Sequence of chain 1.B:
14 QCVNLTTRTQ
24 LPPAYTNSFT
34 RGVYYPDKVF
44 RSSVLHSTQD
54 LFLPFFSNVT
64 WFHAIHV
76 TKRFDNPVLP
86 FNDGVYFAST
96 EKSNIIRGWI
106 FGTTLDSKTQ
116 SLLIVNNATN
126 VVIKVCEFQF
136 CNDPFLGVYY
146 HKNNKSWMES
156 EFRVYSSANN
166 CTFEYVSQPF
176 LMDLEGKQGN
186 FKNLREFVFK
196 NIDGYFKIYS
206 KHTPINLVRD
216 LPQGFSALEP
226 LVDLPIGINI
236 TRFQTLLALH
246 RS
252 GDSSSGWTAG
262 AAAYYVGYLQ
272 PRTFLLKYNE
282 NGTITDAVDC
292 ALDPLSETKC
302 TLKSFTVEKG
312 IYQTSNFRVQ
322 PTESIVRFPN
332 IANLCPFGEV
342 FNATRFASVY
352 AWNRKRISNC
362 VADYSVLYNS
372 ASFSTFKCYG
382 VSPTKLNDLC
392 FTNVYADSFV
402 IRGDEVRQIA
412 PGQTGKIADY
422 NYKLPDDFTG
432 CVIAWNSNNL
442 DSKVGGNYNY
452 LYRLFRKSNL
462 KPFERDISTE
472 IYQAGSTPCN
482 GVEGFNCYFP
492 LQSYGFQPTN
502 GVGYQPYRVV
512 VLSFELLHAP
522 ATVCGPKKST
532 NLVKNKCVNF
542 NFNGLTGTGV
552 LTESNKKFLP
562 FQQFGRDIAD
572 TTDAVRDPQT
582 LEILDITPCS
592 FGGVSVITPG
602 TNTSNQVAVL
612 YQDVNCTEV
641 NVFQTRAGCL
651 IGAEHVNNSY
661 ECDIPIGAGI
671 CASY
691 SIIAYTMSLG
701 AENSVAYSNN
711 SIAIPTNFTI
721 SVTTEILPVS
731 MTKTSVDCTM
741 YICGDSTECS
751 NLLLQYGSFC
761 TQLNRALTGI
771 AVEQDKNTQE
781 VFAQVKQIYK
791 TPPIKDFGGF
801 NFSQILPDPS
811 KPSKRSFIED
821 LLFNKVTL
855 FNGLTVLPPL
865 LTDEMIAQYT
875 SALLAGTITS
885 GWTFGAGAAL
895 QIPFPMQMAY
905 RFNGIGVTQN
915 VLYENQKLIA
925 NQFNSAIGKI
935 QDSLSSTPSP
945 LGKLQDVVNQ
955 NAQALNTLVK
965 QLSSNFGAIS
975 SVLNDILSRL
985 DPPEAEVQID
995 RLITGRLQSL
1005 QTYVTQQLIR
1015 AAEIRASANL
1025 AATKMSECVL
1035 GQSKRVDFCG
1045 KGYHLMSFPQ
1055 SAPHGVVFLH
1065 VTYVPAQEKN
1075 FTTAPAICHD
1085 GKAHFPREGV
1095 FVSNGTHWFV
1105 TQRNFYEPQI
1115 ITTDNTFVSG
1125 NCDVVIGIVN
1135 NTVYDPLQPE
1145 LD

Binding-site contacts:
Ligand atom C4 contacts residue ASN122 of chain 1.B at 4.2 Å.
Ligand atom O5 contacts residue ASN125 of chain 1.B at 4.3 Å.
Ligand atom O7 contacts residue ASN122 of chain 1.B at 3.6 Å.
Ligand atom C7 contacts residue VAL171 of chain 1.B at 4.3 Å (hydrophobic).
Ligand atom C7 contacts residue THR124 of chain 1.B at 3.5 Å.
Ligand atom O7 contacts residue GLU154 of chain 1.B at 3.4 Å (salt-bridge).
Ligand atom C1 contacts residue ASN122 of chain 1.B at 1.4 Å.
Ligand atom C5 contacts residue VAL127 of chain 1.B at 4.2 Å (hydrophobic).
Ligand atom C3 contacts residue THR124 of chain 1.B at 3.5 Å.
Ligand atom O6 contacts residue VAL127 of chain 1.B at 4.3 Å.
Ligand atom N2 contacts residue ASN122 of chain 1.B at 2.9 Å (h-bond).
Ligand atom C6 contacts residue VAL171 of chain 1.B at 4.0 Å (hydrophobic).
Ligand atom C8 contacts residue THR124 of chain 1.B at 3.6 Å.
Ligand atom O3 contacts residue THR124 of chain 1.B at 4.2 Å.
Ligand atom C1 contacts residue ASN125 of chain 1.B at 4.3 Å.
Ligand atom C2 contacts residue ASN122 of chain 1.B at 2.4 Å.
Ligand atom C5 contacts residue ASN122 of chain 1.B at 3.7 Å.
Ligand atom O7 contacts residue VAL171 of chain 1.B at 3.6 Å.
Ligand atom C3 contacts residue ASN125 of chain 1.B at 4.3 Å.
Ligand atom C1 contacts residue THR124 of chain 1.B at 3.5 Å.
Ligand atom C3 contacts residue ASN122 of chain 1.B at 3.8 Å.
Ligand atom C7 contacts residue GLU154 of chain 1.B at 3.9 Å.
Ligand atom O5 contacts residue VAL127 of chain 1.B at 3.8 Å.
Ligand atom O5 contacts residue ASN122 of chain 1.B at 2.4 Å (h-bond).
Ligand atom C8 contacts residue GLU154 of chain 1.B at 4.0 Å.
Ligand atom C2 contacts residue THR124 of chain 1.B at 3.3 Å.
Ligand atom C7 contacts residue ASN122 of chain 1.B at 3.5 Å.
Ligand atom C8 contacts residue ALA123 of chain 1.B at 4.0 Å (hydrophobic).
Ligand atom N2 contacts residue THR124 of chain 1.B at 2.5 Å (h-bond).
Ligand atom C6 contacts residue VAL127 of chain 1.B at 3.7 Å (hydrophobic).
Ligand atom C5 contacts residue ASN125 of chain 1.B at 4.1 Å.

A protein and the small-molecule ligand that binds it are described below.
Small molecule (SMILES): CC(=O)N[C@H]1[C@H](O[C@H]2[C@H](O)[C@@H](NC(C)=O)CO[C@@H]2CO)O[C@H](CO)[C@@H](O)[C@@H]1O